A protein and the small-molecule ligand that binds it are described below.
Small molecule (SMILES): Cn1c(=O)c2[nH]cnc2n(C)c1=O

Binding-site contacts:
Ligand atom C6 contacts residue ILE94 of chain 2.C at 3.6 Å (hydrophobic).
Ligand atom C4 contacts residue ILE94 of chain 2.C at 4.0 Å (hydrophobic).
Ligand atom N3 contacts residue ILE94 of chain 2.C at 3.7 Å.
Ligand atom N7 contacts residue ASN88 of chain 2.C at 2.5 Å (h-bond).
Ligand atom N7 contacts residue LEU42 of chain 2.C at 4.3 Å.
Ligand atom C5 contacts residue ASN88 of chain 2.C at 3.2 Å.
Ligand atom C4 contacts residue ASN88 of chain 2.C at 4.2 Å.
Ligand atom N9 contacts residue ASN88 of chain 2.C at 4.3 Å.
Ligand atom C3 contacts residue ILE94 of chain 2.C at 4.5 Å (hydrophobic).
Ligand atom O6 contacts residue CYS84 of chain 2.C at 4.3 Å.
Ligand atom C4 contacts residue LEU40 of chain 2.C at 4.1 Å (hydrophobic).
Ligand atom O6 contacts residue ILE94 of chain 2.C at 4.1 Å.
Ligand atom C2 contacts residue LEU40 of chain 2.C at 4.3 Å (hydrophobic).
Ligand atom C1 contacts residue PHE31 of chain 2.C at 4.3 Å (hydrophobic).
Ligand atom C8 contacts residue LEU42 of chain 2.C at 4.3 Å (hydrophobic).
Ligand atom C5 contacts residue LEU42 of chain 2.C at 4.4 Å (hydrophobic).
Ligand atom N7 contacts residue TYR87 of chain 2.C at 4.1 Å.
Ligand atom O2 contacts residue ILE94 of chain 2.C at 3.8 Å.
Ligand atom N1 contacts residue ILE94 of chain 2.C at 3.2 Å.
Ligand atom C6 contacts residue ASN88 of chain 2.C at 3.6 Å.
Ligand atom C5 contacts residue ILE94 of chain 2.C at 3.9 Å (hydrophobic).
Ligand atom O2 contacts residue PRO30 of chain 2.C at 2.9 Å (h-bond).
Ligand atom C3 contacts residue PRO30 of chain 2.C at 4.5 Å (hydrophobic).
Ligand atom C1 contacts residue ILE94 of chain 2.C at 3.5 Å (hydrophobic).
Ligand atom C2 contacts residue PRO30 of chain 2.C at 4.0 Å (hydrophobic).
Ligand atom N3 contacts residue LEU40 of chain 2.C at 3.8 Å.
Ligand atom C1 contacts residue VAL35 of chain 2.C at 3.8 Å (hydrophobic).
Ligand atom O6 contacts residue TYR45 of chain 2.C at 4.1 Å.
Ligand atom N9 contacts residue LEU40 of chain 2.C at 4.4 Å.
Ligand atom O6 contacts residue ASN88 of chain 2.C at 2.7 Å (h-bond).
Ligand atom C8 contacts residue ASN88 of chain 2.C at 3.4 Å.
Ligand atom O6 contacts residue TYR87 of chain 2.C at 4.0 Å.
Ligand atom C2 contacts residue ILE94 of chain 2.C at 3.4 Å (hydrophobic).
Ligand atom C3 contacts residue LEU40 of chain 2.C at 3.6 Å (hydrophobic).
Ligand atom O2 contacts residue VAL35 of chain 2.C at 4.4 Å.
Ligand atom N1 contacts residue VAL35 of chain 2.C at 4.1 Å.

Sequence of chain 2.C:
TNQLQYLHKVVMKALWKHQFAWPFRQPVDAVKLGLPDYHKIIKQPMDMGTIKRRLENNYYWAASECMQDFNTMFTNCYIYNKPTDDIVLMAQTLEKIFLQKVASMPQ